Sequence of chain 4.A:
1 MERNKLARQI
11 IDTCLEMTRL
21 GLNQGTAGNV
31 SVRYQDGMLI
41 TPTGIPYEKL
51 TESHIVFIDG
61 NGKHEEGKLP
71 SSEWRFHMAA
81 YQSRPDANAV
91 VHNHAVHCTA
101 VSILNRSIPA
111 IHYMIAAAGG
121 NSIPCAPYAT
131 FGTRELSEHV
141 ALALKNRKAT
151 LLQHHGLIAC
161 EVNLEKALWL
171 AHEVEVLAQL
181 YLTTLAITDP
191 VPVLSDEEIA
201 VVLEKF

The protein below binds the small molecule below.
Small molecule (SMILES): O=C(COP(=O)(O)O)NO

Binding-site contacts:
Ligand atom C2 contacts residue GLY28 of chain 4.A at 3.6 Å.
Ligand atom O4P contacts residue ASN29 of chain 4.A at 2.9 Å (h-bond).
Ligand atom C1 contacts residue GLY28 of chain 4.A at 3.6 Å.
Ligand atom O1 contacts residue HIS94 of chain 4.A at 3.0 Å (h-bond).
Ligand atom N2 contacts residue ZN1 of chain 4.B at 2.8 Å.
Ligand atom O1 contacts residue GLY28 of chain 4.A at 2.9 Å (h-bond).
Ligand atom O4P contacts residue GLY28 of chain 4.A at 3.5 Å (h-bond).
Ligand atom O2 contacts residue HIS94 of chain 4.A at 3.7 Å.
Ligand atom O1 contacts residue ZN1 of chain 4.B at 2.2 Å.
Ligand atom O1P contacts residue ASN29 of chain 4.A at 3.6 Å.
Ligand atom O4P contacts residue SER71 of chain 4.A at 2.6 Å (h-bond).
Ligand atom C1 contacts residue ASN29 of chain 4.A at 3.3 Å.
Ligand atom P contacts residue SER71 of chain 4.A at 3.8 Å.
Ligand atom C2 contacts residue ASN29 of chain 4.A at 3.5 Å.
Ligand atom O3P contacts residue GLY44 of chain 4.A at 2.9 Å (h-bond).
Ligand atom O3P contacts residue THR43 of chain 4.A at 3.7 Å.
Ligand atom O1 contacts residue ASN29 of chain 4.A at 3.6 Å.
Ligand atom C2 contacts residue ALA27 of chain 4.A at 4.0 Å (hydrophobic).
Ligand atom P contacts residue ASN29 of chain 4.A at 3.9 Å.
Ligand atom N2 contacts residue SER72 of chain 4.A at 4.0 Å.
Ligand atom O2P contacts residue SER71 of chain 4.A at 3.7 Å.
Ligand atom P contacts residue SER72 of chain 4.A at 4.0 Å.
Ligand atom O2 contacts residue GLU73 of chain 4.A at 2.4 Å (salt-bridge).
Ligand atom N2 contacts residue GLU73 of chain 4.A at 3.1 Å (salt-bridge).
Ligand atom N2 contacts residue ASN29 of chain 4.A at 3.6 Å.
Ligand atom O2 contacts residue HIS92 of chain 4.A at 3.4 Å (h-bond).
Ligand atom C1 contacts residue ZN1 of chain 4.B at 2.8 Å.
Ligand atom C2 contacts residue THR26 of chain 4.A at 3.6 Å.
Ligand atom N2 contacts residue TYR113 of chain 1.A at 3.7 Å.
Ligand atom C1 contacts residue HIS94 of chain 4.A at 3.9 Å.
Ligand atom O1 contacts residue ALA27 of chain 4.A at 3.8 Å.
Ligand atom P contacts residue THR43 of chain 4.A at 3.9 Å.
Ligand atom O1P contacts residue SER72 of chain 4.A at 3.6 Å.
Ligand atom O2P contacts residue THR43 of chain 4.A at 2.9 Å (h-bond).
Ligand atom O2P contacts residue SER72 of chain 4.A at 2.9 Å (h-bond).
Ligand atom O2 contacts residue TYR113 of chain 1.A at 3.4 Å (h-bond).
Ligand atom O2 contacts residue HIS155 of chain 4.A at 2.9 Å (h-bond).
Ligand atom O1 contacts residue HIS92 of chain 4.A at 3.2 Å (h-bond).
Ligand atom O3P contacts residue THR26 of chain 4.A at 3.6 Å (h-bond).
Ligand atom O2 contacts residue ZN1 of chain 4.B at 1.9 Å.

Sequence of chain 1.A:
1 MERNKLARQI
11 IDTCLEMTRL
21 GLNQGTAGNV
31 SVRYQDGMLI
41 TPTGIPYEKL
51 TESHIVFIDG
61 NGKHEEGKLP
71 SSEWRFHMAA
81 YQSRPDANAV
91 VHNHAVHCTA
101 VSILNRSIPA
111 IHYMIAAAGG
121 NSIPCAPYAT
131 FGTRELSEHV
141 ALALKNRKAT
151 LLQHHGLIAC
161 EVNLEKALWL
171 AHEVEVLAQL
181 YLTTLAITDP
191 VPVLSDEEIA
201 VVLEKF